Binding-site contacts:
Ligand atom N35 contacts residue HIS163 of chain 2.A at 3.0 Å (h-bond).
Ligand atom C14 contacts residue ASN142 of chain 2.A at 3.7 Å.
Ligand atom C29 contacts residue SER144 of chain 2.A at 3.6 Å.
Ligand atom O37 contacts residue ASN142 of chain 2.A at 3.6 Å.
Ligand atom F03 contacts residue MET49 of chain 2.A at 3.2 Å.
Ligand atom C34 contacts residue PHE140 of chain 2.A at 3.2 Å (hydrophobic).
Ligand atom C20 contacts residue THR26 of chain 2.A at 3.3 Å.
Ligand atom C25 contacts residue CYS145 of chain 2.A at 1.8 Å (hydrophobic).
Ligand atom N35 contacts residue LEU141 of chain 2.A at 3.7 Å.
Ligand atom C34 contacts residue GLU166 of chain 2.A at 3.2 Å.
Ligand atom F01 contacts residue MET165 of chain 2.A at 3.6 Å.
Ligand atom C25 contacts residue HIS41 of chain 2.A at 3.7 Å.
Ligand atom N35 contacts residue SER144 of chain 2.A at 3.4 Å (h-bond).
Ligand atom C29 contacts residue HIS163 of chain 2.A at 3.2 Å.
Ligand atom N28 contacts residue CYS145 of chain 2.A at 3.2 Å.
Ligand atom O26 contacts residue CYS145 of chain 2.A at 2.7 Å (h-bond).
Ligand atom C04 contacts residue MET49 of chain 2.A at 3.7 Å (hydrophobic).
Ligand atom N35 contacts residue PHE140 of chain 2.A at 3.6 Å.
Ligand atom C31 contacts residue ASN142 of chain 2.A at 3.7 Å.
Ligand atom N28 contacts residue HIS164 of chain 2.A at 2.8 Å (h-bond).
Ligand atom C27 contacts residue CYS145 of chain 2.A at 2.6 Å (hydrophobic).
Ligand atom O36 contacts residue SER144 of chain 2.A at 3.1 Å (h-bond).
Ligand atom C33 contacts residue PHE140 of chain 2.A at 3.7 Å (hydrophobic).
Ligand atom C30 contacts residue HIS163 of chain 2.A at 3.6 Å.
Ligand atom C17 contacts residue CYS145 of chain 2.A at 2.7 Å (hydrophobic).
Ligand atom C32 contacts residue ASN142 of chain 2.A at 3.1 Å.
Ligand atom F01 contacts residue HIS164 of chain 2.A at 3.7 Å.
Ligand atom F03 contacts residue ASP187 of chain 2.A at 3.1 Å.
Ligand atom F03 contacts residue ARG188 of chain 2.A at 3.1 Å.
Ligand atom O26 contacts residue HIS41 of chain 2.A at 2.7 Å (h-bond).
Ligand atom O37 contacts residue GLY143 of chain 2.A at 3.4 Å (h-bond).
Ligand atom C30 contacts residue SER144 of chain 2.A at 3.7 Å.
Ligand atom C18 contacts residue CYS145 of chain 2.A at 3.0 Å (hydrophobic).
Ligand atom C24 contacts residue THR25 of chain 2.A at 3.7 Å.
Ligand atom C29 contacts residue HIS164 of chain 2.A at 3.4 Å.
Ligand atom O36 contacts residue CYS145 of chain 2.A at 3.0 Å (h-bond).
Ligand atom O26 contacts residue HIS164 of chain 2.A at 3.3 Å (h-bond).
Ligand atom C33 contacts residue GLU166 of chain 2.A at 3.3 Å.
Ligand atom C30 contacts residue LEU141 of chain 2.A at 3.7 Å (hydrophobic).
Ligand atom O36 contacts residue GLY143 of chain 2.A at 2.9 Å (h-bond).

Sequence of chain 2.A:
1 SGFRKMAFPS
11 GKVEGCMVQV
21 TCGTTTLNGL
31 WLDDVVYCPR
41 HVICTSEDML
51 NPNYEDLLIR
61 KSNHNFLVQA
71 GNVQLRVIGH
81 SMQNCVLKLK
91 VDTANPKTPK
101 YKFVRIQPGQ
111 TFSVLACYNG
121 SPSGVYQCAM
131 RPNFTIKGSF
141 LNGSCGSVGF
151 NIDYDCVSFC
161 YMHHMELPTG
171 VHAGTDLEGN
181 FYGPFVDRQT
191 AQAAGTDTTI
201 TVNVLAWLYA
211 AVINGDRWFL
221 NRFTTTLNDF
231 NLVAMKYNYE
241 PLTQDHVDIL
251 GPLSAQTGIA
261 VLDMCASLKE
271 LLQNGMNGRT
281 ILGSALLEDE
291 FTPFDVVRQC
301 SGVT

Sequence of chain 1.A:
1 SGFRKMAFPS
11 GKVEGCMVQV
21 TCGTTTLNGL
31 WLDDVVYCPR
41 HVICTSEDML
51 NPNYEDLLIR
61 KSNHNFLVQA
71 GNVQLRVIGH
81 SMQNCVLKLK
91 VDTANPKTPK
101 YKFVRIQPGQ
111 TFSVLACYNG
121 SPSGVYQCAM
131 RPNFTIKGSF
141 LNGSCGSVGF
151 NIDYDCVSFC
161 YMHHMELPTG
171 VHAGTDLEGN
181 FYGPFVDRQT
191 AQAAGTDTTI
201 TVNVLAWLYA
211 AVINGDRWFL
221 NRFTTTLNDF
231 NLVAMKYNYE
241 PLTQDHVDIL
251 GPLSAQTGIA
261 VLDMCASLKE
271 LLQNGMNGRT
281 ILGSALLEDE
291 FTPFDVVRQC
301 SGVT

This small molecule binds to this protein.
Small molecule (SMILES): O=C(NCc1ccccn1)[C@@H](O)[C@@H](Cc1ccccc1)NC(=O)[C@H]1CC(F)(F)CN1C(=O)C1CCC(F)(F)CC1